Sequence of chain 1.D:
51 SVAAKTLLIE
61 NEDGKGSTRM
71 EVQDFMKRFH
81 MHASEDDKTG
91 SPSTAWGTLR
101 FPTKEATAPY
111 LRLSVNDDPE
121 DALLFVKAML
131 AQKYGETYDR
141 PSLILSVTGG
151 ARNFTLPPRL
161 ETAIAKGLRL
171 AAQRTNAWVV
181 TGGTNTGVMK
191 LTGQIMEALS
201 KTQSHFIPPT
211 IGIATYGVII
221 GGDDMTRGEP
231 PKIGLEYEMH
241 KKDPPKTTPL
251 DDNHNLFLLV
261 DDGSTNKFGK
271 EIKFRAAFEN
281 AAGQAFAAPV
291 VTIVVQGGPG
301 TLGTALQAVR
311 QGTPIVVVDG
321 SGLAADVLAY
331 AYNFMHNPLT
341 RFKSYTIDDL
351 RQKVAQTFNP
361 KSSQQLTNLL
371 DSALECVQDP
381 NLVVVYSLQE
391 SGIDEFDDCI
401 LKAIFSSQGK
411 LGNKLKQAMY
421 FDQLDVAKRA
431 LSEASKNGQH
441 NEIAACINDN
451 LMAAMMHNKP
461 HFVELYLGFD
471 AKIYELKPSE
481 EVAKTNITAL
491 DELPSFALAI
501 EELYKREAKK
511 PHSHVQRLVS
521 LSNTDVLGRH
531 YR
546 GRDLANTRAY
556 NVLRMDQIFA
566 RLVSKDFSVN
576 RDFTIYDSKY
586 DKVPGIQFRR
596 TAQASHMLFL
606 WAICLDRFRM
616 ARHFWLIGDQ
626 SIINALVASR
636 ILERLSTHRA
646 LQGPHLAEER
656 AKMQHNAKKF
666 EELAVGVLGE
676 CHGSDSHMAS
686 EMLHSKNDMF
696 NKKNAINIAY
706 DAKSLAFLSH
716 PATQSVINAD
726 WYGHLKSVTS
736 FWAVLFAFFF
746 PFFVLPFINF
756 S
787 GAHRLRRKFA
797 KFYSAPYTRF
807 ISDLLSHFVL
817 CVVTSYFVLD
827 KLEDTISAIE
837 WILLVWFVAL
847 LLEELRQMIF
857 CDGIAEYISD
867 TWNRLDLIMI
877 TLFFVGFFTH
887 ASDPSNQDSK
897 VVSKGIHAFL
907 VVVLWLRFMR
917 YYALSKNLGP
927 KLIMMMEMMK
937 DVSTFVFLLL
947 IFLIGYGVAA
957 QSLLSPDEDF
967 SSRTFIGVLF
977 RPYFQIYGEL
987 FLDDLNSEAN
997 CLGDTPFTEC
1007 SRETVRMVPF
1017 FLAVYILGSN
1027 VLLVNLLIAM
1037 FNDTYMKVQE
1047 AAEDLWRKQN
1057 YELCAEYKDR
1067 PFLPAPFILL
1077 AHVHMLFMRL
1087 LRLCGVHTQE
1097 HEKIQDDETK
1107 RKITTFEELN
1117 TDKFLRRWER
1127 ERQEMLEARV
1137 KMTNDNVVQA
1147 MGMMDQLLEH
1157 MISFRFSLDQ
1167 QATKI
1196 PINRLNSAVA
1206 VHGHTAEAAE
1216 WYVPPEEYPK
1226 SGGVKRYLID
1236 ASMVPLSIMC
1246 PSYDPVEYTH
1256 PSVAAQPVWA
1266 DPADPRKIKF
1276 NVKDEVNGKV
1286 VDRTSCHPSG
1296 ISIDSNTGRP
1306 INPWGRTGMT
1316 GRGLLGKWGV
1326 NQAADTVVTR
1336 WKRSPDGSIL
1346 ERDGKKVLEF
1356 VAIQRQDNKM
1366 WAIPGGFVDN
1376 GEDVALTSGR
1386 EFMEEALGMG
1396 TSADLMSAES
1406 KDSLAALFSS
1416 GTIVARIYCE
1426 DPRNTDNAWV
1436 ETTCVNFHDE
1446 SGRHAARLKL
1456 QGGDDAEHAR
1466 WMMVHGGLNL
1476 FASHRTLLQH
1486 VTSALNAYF

This protein binds this small molecule.
Small molecule (SMILES): O=P(O)(O)OC[C@H]1O[C@@H](O)[C@H](O)[C@@H]1O

Binding-site contacts:
Ligand atom O1 contacts residue VAL1435 of chain 1.D at 3.7 Å.
Ligand atom O2X contacts residue ARG1360 of chain 1.D at 2.6 Å (salt-bridge).
Ligand atom O2 contacts residue THR1437 of chain 1.D at 3.9 Å.
Ligand atom C3 contacts residue ASP1330 of chain 1.D at 3.4 Å.
Ligand atom O3X contacts residue MG1 of chain 1.TA at 3.5 Å.
Ligand atom O5 contacts residue GLY1371 of chain 1.D at 3.7 Å.
Ligand atom O1X contacts residue MG1 of chain 1.TA at 2.1 Å.
Ligand atom C5 contacts residue ARG1428 of chain 1.D at 3.5 Å.
Ligand atom O5 contacts residue GLY1370 of chain 1.D at 3.6 Å (h-bond).
Ligand atom O3X contacts residue PHE1372 of chain 1.D at 3.3 Å.
Ligand atom C1 contacts residue ASP1426 of chain 1.D at 3.4 Å.
Ligand atom C1 contacts residue CYS1424 of chain 1.D at 3.8 Å (hydrophobic).
Ligand atom O5 contacts residue ARG1360 of chain 1.D at 3.9 Å.
Ligand atom O2 contacts residue HIS1479 of chain 1.D at 3.1 Å (h-bond).
Ligand atom O1 contacts residue CYS1424 of chain 1.D at 3.0 Å (h-bond).
Ligand atom P' contacts residue AMP1 of chain 1.PA at 3.7 Å.
Ligand atom O4 contacts residue ASP1426 of chain 1.D at 3.0 Å (salt-bridge).
Ligand atom O2X contacts residue ARG1428 of chain 1.D at 3.0 Å (salt-bridge).
Ligand atom C2 contacts residue HIS1479 of chain 1.D at 3.9 Å.
Ligand atom O4 contacts residue PHE1476 of chain 1.D at 3.5 Å.
Ligand atom O1X contacts residue GLY1370 of chain 1.D at 3.7 Å.
Ligand atom O1 contacts residue ASP1426 of chain 1.D at 2.9 Å (salt-bridge).
Ligand atom O2 contacts residue ASP1330 of chain 1.D at 2.5 Å (salt-bridge).
Ligand atom O1X contacts residue ARG1360 of chain 1.D at 2.9 Å (salt-bridge).
Ligand atom O1X contacts residue ASP1460 of chain 1.D at 3.1 Å (salt-bridge).
Ligand atom P' contacts residue ARG1360 of chain 1.D at 3.5 Å.
Ligand atom C4 contacts residue ARG1428 of chain 1.D at 3.7 Å.
Ligand atom O3X contacts residue AMP1 of chain 1.PA at 3.0 Å (h-bond).
Ligand atom O5 contacts residue MG1 of chain 1.TA at 3.9 Å.
Ligand atom O3 contacts residue ASP1330 of chain 1.D at 2.7 Å (salt-bridge).
Ligand atom P' contacts residue MG1 of chain 1.TA at 3.2 Å.
Ligand atom C1 contacts residue HIS1479 of chain 1.D at 3.9 Å.
Ligand atom O2 contacts residue CYS1424 of chain 1.D at 3.6 Å (h-bond).
Ligand atom C2 contacts residue CYS1424 of chain 1.D at 3.8 Å (hydrophobic).
Ligand atom O3 contacts residue HIS1479 of chain 1.D at 3.0 Å (h-bond).
Ligand atom O1X contacts residue AMP1 of chain 1.PA at 3.4 Å (h-bond).
Ligand atom C1 contacts residue PHE1476 of chain 1.D at 3.8 Å (hydrophobic).
Ligand atom O4 contacts residue ARG1428 of chain 1.D at 3.0 Å (salt-bridge).
Ligand atom C2 contacts residue ALA1328 of chain 1.D at 3.9 Å (hydrophobic).
Ligand atom C2 contacts residue ASP1330 of chain 1.D at 3.8 Å.